This small molecule binds to this protein.
Small molecule (SMILES): CC(=O)N[C@@H]1[C@@H](O)[C@H](O)[C@@H](CO)O[C@H]1O

Sequence of chain 1.D:
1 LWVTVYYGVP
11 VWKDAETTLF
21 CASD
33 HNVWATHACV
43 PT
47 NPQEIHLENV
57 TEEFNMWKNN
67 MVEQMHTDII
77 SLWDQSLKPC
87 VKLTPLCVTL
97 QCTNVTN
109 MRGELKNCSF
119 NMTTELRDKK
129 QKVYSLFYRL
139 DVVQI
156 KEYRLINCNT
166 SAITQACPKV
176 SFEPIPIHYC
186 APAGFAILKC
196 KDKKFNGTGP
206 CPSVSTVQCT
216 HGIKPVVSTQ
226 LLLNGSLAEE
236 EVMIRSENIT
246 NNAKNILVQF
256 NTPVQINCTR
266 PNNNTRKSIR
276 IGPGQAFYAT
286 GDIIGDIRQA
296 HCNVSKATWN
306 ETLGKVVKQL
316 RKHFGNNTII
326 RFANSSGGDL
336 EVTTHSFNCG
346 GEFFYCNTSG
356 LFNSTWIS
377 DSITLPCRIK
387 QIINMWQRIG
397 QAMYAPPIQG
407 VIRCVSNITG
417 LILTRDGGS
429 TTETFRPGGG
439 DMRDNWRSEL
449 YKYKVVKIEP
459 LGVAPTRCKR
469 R

Binding-site contacts:
Ligand atom O7 contacts residue ASN358 of chain 1.D at 3.7 Å.
Ligand atom C7 contacts residue ASN358 of chain 1.D at 3.3 Å.
Ligand atom O5 contacts residue ASN358 of chain 1.D at 2.3 Å (h-bond).
Ligand atom O6 contacts residue ASN358 of chain 1.D at 4.4 Å.
Ligand atom N2 contacts residue ASN358 of chain 1.D at 2.6 Å (h-bond).
Ligand atom O6 contacts residue NAG1 of chain 1.U at 4.3 Å.
Ligand atom C5 contacts residue ASN358 of chain 1.D at 3.6 Å.
Ligand atom C4 contacts residue NAG2 of chain 1.U at 3.7 Å.
Ligand atom C4 contacts residue ASN358 of chain 1.D at 4.2 Å.
Ligand atom C5 contacts residue NAG2 of chain 1.U at 4.2 Å.
Ligand atom C1 contacts residue ASN358 of chain 1.D at 1.4 Å.
Ligand atom O4 contacts residue NAG2 of chain 1.U at 3.9 Å.
Ligand atom C2 contacts residue ASN358 of chain 1.D at 2.6 Å.
Ligand atom C3 contacts residue ASN358 of chain 1.D at 3.9 Å.
Ligand atom O6 contacts residue NAG2 of chain 1.U at 4.0 Å.
Ligand atom C6 contacts residue NAG2 of chain 1.U at 3.7 Å.
Ligand atom C8 contacts residue ASN358 of chain 1.D at 3.9 Å.